Sequence of chain 1.B:
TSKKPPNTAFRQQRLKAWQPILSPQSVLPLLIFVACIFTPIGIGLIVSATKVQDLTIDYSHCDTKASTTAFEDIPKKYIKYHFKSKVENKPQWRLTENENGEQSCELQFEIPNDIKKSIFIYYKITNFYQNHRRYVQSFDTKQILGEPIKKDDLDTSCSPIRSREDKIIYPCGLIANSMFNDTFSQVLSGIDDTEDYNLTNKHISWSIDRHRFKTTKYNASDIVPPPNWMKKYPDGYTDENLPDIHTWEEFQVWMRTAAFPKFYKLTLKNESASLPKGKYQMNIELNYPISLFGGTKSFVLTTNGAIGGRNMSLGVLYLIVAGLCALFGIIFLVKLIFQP

This protein binds this small molecule.
Small molecule (SMILES): CC(=O)N[C@H]1[C@H](O[C@H]2[C@H](O)[C@@H](NC(C)=O)CO[C@@H]2CO)O[C@H](CO)[C@@H](O)[C@@H]1O

Binding-site contacts:
Ligand atom N2 contacts residue ASN216 of chain 1.B at 3.0 Å (h-bond).
Ligand atom C6 contacts residue ASP214 of chain 1.B at 3.6 Å.
Ligand atom C1 contacts residue ASN216 of chain 1.B at 1.4 Å.
Ligand atom C6 contacts residue VAL205 of chain 1.B at 4.2 Å (hydrophobic).
Ligand atom C8 contacts residue ASP214 of chain 1.B at 4.5 Å.
Ligand atom O5 contacts residue VAL205 of chain 1.B at 4.1 Å.
Ligand atom C7 contacts residue BMA4 of chain 1.C at 4.5 Å.
Ligand atom O4 contacts residue BMA4 of chain 1.C at 3.2 Å (h-bond).
Ligand atom O5 contacts residue ASN216 of chain 1.B at 2.4 Å (h-bond).
Ligand atom O3 contacts residue BMA4 of chain 1.C at 4.3 Å.
Ligand atom O7 contacts residue ASN216 of chain 1.B at 4.4 Å.
Ligand atom C7 contacts residue ASN216 of chain 1.B at 3.9 Å.
Ligand atom O6 contacts residue ASP214 of chain 1.B at 3.9 Å.
Ligand atom C5 contacts residue BMA4 of chain 1.C at 3.6 Å.
Ligand atom C3 contacts residue BMA4 of chain 1.C at 3.8 Å.
Ligand atom O6 contacts residue VAL205 of chain 1.B at 3.8 Å.
Ligand atom C2 contacts residue ASN216 of chain 1.B at 2.5 Å.
Ligand atom O7 contacts residue BMA4 of chain 1.C at 4.0 Å.
Ligand atom C3 contacts residue ASN216 of chain 1.B at 3.8 Å.
Ligand atom C4 contacts residue BMA4 of chain 1.C at 3.8 Å.
Ligand atom C6 contacts residue BMA4 of chain 1.C at 4.4 Å.
Ligand atom C4 contacts residue ASN216 of chain 1.B at 4.3 Å.
Ligand atom C5 contacts residue ASN216 of chain 1.B at 3.7 Å.
Ligand atom C1 contacts residue BMA4 of chain 1.C at 4.4 Å.